The small molecule below binds the protein below.
Small molecule (SMILES): C[C@@H](O)[C@H]1C(=O)N2C(C(=O)O)=C([C@H]3CCCO3)S[C@H]12

Binding-site contacts:
Ligand atom O7 contacts residue THR70 of chain 1.C at 2.9 Å (h-bond).
Ligand atom C31 contacts residue MET69 of chain 1.C at 4.0 Å (hydrophobic).
Ligand atom C17 contacts residue HIS115 of chain 1.C at 3.4 Å.
Ligand atom O7 contacts residue LYS111 of chain 1.C at 3.6 Å (salt-bridge).
Ligand atom C61 contacts residue THR70 of chain 1.C at 3.5 Å.
Ligand atom O32 contacts residue LYS111 of chain 1.C at 3.0 Å (salt-bridge).
Ligand atom C61 contacts residue LYS68 of chain 1.C at 4.3 Å.
Ligand atom C61 contacts residue MET69 of chain 1.C at 4.0 Å (hydrophobic).
Ligand atom C14 contacts residue HIS115 of chain 1.C at 4.4 Å.
Ligand atom C3 contacts residue MET69 of chain 1.C at 3.9 Å (hydrophobic).
Ligand atom O62 contacts residue THR70 of chain 1.C at 2.6 Å (h-bond).
Ligand atom C6 contacts residue THR70 of chain 1.C at 4.2 Å.
Ligand atom O31 contacts residue ALA114 of chain 1.C at 3.4 Å.
Ligand atom O7 contacts residue MET69 of chain 1.C at 3.5 Å.
Ligand atom O18 contacts residue MET69 of chain 1.C at 3.8 Å.
Ligand atom O62 contacts residue MET69 of chain 1.C at 3.0 Å.
Ligand atom C2 contacts residue MET69 of chain 1.C at 3.9 Å (hydrophobic).
Ligand atom C17 contacts residue ALA114 of chain 1.C at 3.3 Å (hydrophobic).
Ligand atom C31 contacts residue LYS111 of chain 1.C at 3.9 Å.
Ligand atom O31 contacts residue MET69 of chain 1.C at 4.1 Å.
Ligand atom O18 contacts residue ALA114 of chain 1.C at 3.8 Å.
Ligand atom C16 contacts residue HIS115 of chain 1.C at 4.5 Å.
Ligand atom C14 contacts residue ALA114 of chain 1.C at 4.1 Å (hydrophobic).
Ligand atom C62 contacts residue THR70 of chain 1.C at 3.3 Å.
Ligand atom C6 contacts residue LYS68 of chain 1.C at 4.2 Å.
Ligand atom C14 contacts residue MET69 of chain 1.C at 4.0 Å (hydrophobic).
Ligand atom C6 contacts residue MET69 of chain 1.C at 4.0 Å (hydrophobic).
Ligand atom O31 contacts residue LYS111 of chain 1.C at 4.5 Å.
Ligand atom C15 contacts residue ALA114 of chain 1.C at 4.2 Å (hydrophobic).
Ligand atom C7 contacts residue MET69 of chain 1.C at 4.1 Å (hydrophobic).
Ligand atom C16 contacts residue ALA114 of chain 1.C at 3.3 Å (hydrophobic).
Ligand atom O18 contacts residue HIS115 of chain 1.C at 3.4 Å.
Ligand atom C7 contacts residue THR70 of chain 1.C at 3.8 Å.
Ligand atom O62 contacts residue LYS68 of chain 1.C at 3.8 Å.

Sequence of chain 1.C:
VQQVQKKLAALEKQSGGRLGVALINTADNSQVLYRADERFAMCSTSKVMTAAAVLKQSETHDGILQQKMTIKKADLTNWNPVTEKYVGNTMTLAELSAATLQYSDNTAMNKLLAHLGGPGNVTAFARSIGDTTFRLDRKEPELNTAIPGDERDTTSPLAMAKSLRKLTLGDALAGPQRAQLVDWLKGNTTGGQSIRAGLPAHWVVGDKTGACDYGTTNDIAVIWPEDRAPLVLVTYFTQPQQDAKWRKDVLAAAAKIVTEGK